Sequence of chain 23.A:
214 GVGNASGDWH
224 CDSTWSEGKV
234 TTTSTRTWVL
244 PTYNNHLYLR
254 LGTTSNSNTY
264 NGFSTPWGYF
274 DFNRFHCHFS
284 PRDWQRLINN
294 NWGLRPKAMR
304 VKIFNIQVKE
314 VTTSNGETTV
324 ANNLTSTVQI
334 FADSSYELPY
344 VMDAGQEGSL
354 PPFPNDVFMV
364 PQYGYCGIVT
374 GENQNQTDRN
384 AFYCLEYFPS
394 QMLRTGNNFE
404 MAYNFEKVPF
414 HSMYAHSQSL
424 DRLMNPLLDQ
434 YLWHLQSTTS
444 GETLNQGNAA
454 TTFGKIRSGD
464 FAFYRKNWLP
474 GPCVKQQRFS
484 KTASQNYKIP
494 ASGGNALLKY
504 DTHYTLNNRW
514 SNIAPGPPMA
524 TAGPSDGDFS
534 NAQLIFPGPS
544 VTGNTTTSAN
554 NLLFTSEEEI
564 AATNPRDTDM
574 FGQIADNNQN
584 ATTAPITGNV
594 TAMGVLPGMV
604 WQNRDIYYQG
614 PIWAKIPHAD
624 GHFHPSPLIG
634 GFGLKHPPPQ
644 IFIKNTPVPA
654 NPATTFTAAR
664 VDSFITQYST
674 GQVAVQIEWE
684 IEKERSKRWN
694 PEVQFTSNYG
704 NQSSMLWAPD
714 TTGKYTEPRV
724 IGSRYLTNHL

Sequence of chain 10.A:
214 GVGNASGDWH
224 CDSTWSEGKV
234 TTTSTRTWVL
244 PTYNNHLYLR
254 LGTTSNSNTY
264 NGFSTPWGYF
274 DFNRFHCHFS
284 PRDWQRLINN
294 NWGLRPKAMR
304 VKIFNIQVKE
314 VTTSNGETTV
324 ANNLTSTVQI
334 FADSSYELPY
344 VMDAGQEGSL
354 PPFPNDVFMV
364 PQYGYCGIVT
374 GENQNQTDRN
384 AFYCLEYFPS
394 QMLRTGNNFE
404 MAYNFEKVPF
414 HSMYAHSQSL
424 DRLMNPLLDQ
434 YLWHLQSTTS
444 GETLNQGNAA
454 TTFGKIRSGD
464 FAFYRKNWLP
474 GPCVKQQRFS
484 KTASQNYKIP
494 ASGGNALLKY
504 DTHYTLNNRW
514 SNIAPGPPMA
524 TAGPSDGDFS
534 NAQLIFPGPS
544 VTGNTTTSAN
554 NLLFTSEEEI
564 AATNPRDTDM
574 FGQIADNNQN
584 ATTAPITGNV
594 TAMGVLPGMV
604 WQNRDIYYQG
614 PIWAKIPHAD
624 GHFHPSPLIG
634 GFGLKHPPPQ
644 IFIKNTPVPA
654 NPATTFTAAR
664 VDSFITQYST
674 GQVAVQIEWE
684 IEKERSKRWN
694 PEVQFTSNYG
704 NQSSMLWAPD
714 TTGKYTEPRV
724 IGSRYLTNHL

Binding-site contacts:
Ligand atom N9 contacts residue PRO412 of chain 10.A at 4.2 Å.
Ligand atom N6 contacts residue GLY636 of chain 10.A at 3.2 Å (h-bond).
Ligand atom N7 contacts residue SER629 of chain 10.A at 3.1 Å (h-bond).
Ligand atom N1 contacts residue PRO628 of chain 10.A at 3.2 Å (h-bond).
Ligand atom C6 contacts residue SER629 of chain 10.A at 3.5 Å.
Ligand atom C2' contacts residue HIS627 of chain 10.A at 3.2 Å.
Ligand atom N3 contacts residue PRO628 of chain 10.A at 3.5 Å (h-bond).
Ligand atom N7 contacts residue PRO628 of chain 10.A at 3.3 Å (h-bond).
Ligand atom N7 contacts residue ASN606 of chain 10.A at 4.2 Å.
Ligand atom O3' contacts residue PRO628 of chain 10.A at 4.1 Å.
Ligand atom C8 contacts residue PRO412 of chain 10.A at 4.3 Å (hydrophobic).
Ligand atom C6 contacts residue PRO412 of chain 10.A at 4.3 Å (hydrophobic).
Ligand atom C5 contacts residue SER629 of chain 10.A at 3.5 Å.
Ligand atom C1' contacts residue HIS627 of chain 10.A at 4.3 Å.
Ligand atom N1 contacts residue GLY636 of chain 10.A at 2.9 Å (h-bond).
Ligand atom N6 contacts residue PHE635 of chain 10.A at 3.7 Å.
Ligand atom C8 contacts residue HIS627 of chain 10.A at 3.5 Å.
Ligand atom C6 contacts residue PRO628 of chain 10.A at 2.8 Å (hydrophobic).
Ligand atom N7 contacts residue HIS627 of chain 10.A at 4.1 Å.
Ligand atom C2' contacts residue PRO628 of chain 10.A at 3.6 Å (hydrophobic).
Ligand atom C5 contacts residue PRO412 of chain 10.A at 4.2 Å (hydrophobic).
Ligand atom C8 contacts residue SER629 of chain 10.A at 4.2 Å.
Ligand atom N6 contacts residue PRO628 of chain 10.A at 3.4 Å (h-bond).
Ligand atom C4 contacts residue PRO628 of chain 10.A at 3.0 Å (hydrophobic).
Ligand atom O2P contacts residue ASP623 of chain 23.A at 3.2 Å (salt-bridge).
Ligand atom C6 contacts residue GLY636 of chain 10.A at 3.6 Å.
Ligand atom C2 contacts residue GLY636 of chain 10.A at 3.2 Å.
Ligand atom C4 contacts residue PRO412 of chain 10.A at 4.1 Å (hydrophobic).
Ligand atom C1' contacts residue PRO628 of chain 10.A at 3.9 Å (hydrophobic).
Ligand atom C2 contacts residue PRO628 of chain 10.A at 3.5 Å (hydrophobic).
Ligand atom N6 contacts residue GLY634 of chain 10.A at 3.8 Å.
Ligand atom P contacts residue HIS625 of chain 23.A at 3.9 Å.
Ligand atom N9 contacts residue PRO628 of chain 10.A at 3.7 Å.
Ligand atom C3' contacts residue HIS627 of chain 10.A at 4.3 Å.
Ligand atom C5 contacts residue PRO628 of chain 10.A at 2.7 Å (hydrophobic).
Ligand atom N6 contacts residue SER629 of chain 10.A at 3.0 Å (h-bond).
Ligand atom N1 contacts residue VAL411 of chain 10.A at 4.3 Å.
Ligand atom O1P contacts residue HIS625 of chain 23.A at 2.8 Å (h-bond).
Ligand atom C8 contacts residue PRO628 of chain 10.A at 3.8 Å (hydrophobic).
Ligand atom N7 contacts residue PRO412 of chain 10.A at 4.3 Å.

This protein binds this small molecule.
Small molecule (SMILES): Nc1ncnc2c1ncn2[C@H]1C[C@H](O)[C@@H](COP(=O)(O)O)O1